Binding-site contacts:
Ligand atom C4 contacts residue TRP340 of chain 1.B at 3.6 Å (hydrophobic).
Ligand atom C3 contacts residue TRP62 of chain 1.B at 3.7 Å (hydrophobic).
Ligand atom O6 contacts residue PRO154 of chain 1.B at 3.2 Å.
Ligand atom C4 contacts residue TYR155 of chain 1.B at 4.0 Å (hydrophobic).
Ligand atom C2 contacts residue LYS15 of chain 1.B at 3.8 Å.
Ligand atom O6 contacts residue TYR155 of chain 1.B at 2.9 Å (h-bond).
Ligand atom O1 contacts residue ASP14 of chain 1.B at 3.5 Å (salt-bridge).
Ligand atom C3 contacts residue ARG66 of chain 1.B at 3.9 Å.
Ligand atom O5 contacts residue TYR155 of chain 1.B at 3.3 Å.
Ligand atom C1 contacts residue TYR155 of chain 1.B at 4.0 Å (hydrophobic).
Ligand atom C6 contacts residue PRO154 of chain 1.B at 3.7 Å (hydrophobic).
Ligand atom O3 contacts residue TRP62 of chain 1.B at 3.4 Å (h-bond).
Ligand atom O1 contacts residue ASN12 of chain 1.B at 3.4 Å (h-bond).
Ligand atom O4 contacts residue ARG66 of chain 1.B at 2.7 Å (salt-bridge).
Ligand atom C1 contacts residue ASP14 of chain 1.B at 3.8 Å.
Ligand atom O2 contacts residue LYS15 of chain 1.B at 2.9 Å (salt-bridge).
Ligand atom C2 contacts residue ASP65 of chain 1.B at 3.3 Å.
Ligand atom O3 contacts residue ASP65 of chain 1.B at 2.6 Å (salt-bridge).
Ligand atom O1 contacts residue LYS15 of chain 1.B at 3.2 Å (salt-bridge).
Ligand atom C2 contacts residue TRP230 of chain 1.B at 4.0 Å (hydrophobic).
Ligand atom C3 contacts residue GLU111 of chain 1.B at 3.8 Å.
Ligand atom C6 contacts residue TRP340 of chain 1.B at 3.6 Å (hydrophobic).
Ligand atom C3 contacts residue ASP65 of chain 1.B at 3.5 Å.
Ligand atom O3 contacts residue ALA63 of chain 1.B at 3.5 Å.
Ligand atom C6 contacts residue PHE156 of chain 1.B at 3.7 Å (hydrophobic).
Ligand atom C2 contacts residue TRP62 of chain 1.B at 3.9 Å (hydrophobic).
Ligand atom O4 contacts residue TRP340 of chain 1.B at 4.0 Å.
Ligand atom O3 contacts residue ARG66 of chain 1.B at 2.7 Å (salt-bridge).
Ligand atom O2 contacts residue ALA63 of chain 1.B at 3.4 Å.
Ligand atom O6 contacts residue PHE156 of chain 1.B at 3.9 Å.
Ligand atom C4 contacts residue ARG66 of chain 1.B at 3.7 Å.
Ligand atom O3 contacts residue GLU111 of chain 1.B at 3.3 Å (salt-bridge).
Ligand atom O2 contacts residue GLU111 of chain 1.B at 2.3 Å (salt-bridge).
Ligand atom O2 contacts residue TRP62 of chain 1.B at 3.1 Å (h-bond).
Ligand atom O6 contacts residue GLU153 of chain 1.B at 3.0 Å (salt-bridge).
Ligand atom C2 contacts residue GLU111 of chain 1.B at 3.2 Å.
Ligand atom C6 contacts residue GLU153 of chain 1.B at 3.9 Å.
Ligand atom C6 contacts residue TYR155 of chain 1.B at 3.6 Å (hydrophobic).
Ligand atom O2 contacts residue ASP65 of chain 1.B at 2.6 Å (salt-bridge).
Ligand atom C1 contacts residue LYS15 of chain 1.B at 3.6 Å.

A small-molecule ligand and the protein it binds are described below.
Small molecule (SMILES): OC[C@H]1O[C@H](O[C@H]2[C@H](O)[C@@H](O)[C@@H](O)O[C@@H]2CO)[C@H](O)[C@@H](O)[C@@H]1O

Sequence of chain 1.B:
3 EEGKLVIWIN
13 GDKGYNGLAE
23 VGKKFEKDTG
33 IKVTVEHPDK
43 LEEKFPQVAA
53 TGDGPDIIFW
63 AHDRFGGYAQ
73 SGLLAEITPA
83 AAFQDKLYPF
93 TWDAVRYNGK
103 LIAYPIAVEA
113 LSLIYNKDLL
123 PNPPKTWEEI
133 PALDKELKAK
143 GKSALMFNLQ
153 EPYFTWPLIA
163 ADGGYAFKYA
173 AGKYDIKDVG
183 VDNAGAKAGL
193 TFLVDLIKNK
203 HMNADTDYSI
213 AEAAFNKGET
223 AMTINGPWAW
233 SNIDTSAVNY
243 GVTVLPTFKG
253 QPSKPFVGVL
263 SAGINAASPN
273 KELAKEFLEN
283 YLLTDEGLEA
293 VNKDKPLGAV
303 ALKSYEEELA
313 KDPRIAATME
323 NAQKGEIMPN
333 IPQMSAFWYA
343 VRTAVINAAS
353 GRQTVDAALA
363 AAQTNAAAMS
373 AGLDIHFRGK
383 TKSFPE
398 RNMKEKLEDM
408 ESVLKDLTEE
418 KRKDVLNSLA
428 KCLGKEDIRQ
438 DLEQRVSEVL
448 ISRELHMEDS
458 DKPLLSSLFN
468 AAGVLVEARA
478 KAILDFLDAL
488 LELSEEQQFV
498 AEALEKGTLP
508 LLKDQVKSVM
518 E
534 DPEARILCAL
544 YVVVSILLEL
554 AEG